Binding-site contacts:
Ligand atom C6 contacts residue SER171 of chain 1.Y at 3.4 Å.
Ligand atom C6 contacts residue ASN206 of chain 1.Y at 4.5 Å.
Ligand atom C7 contacts residue ASN206 of chain 1.Y at 3.8 Å.
Ligand atom C5 contacts residue GLU172 of chain 1.Y at 4.2 Å.
Ligand atom O6 contacts residue SER171 of chain 1.Y at 3.3 Å.
Ligand atom C4 contacts residue SER171 of chain 1.Y at 4.3 Å.
Ligand atom O6 contacts residue THR170 of chain 1.Y at 3.1 Å (h-bond).
Ligand atom C5 contacts residue SER171 of chain 1.Y at 4.0 Å.
Ligand atom N2 contacts residue ASN206 of chain 1.Y at 3.2 Å (h-bond).
Ligand atom O7 contacts residue ASN206 of chain 1.Y at 3.8 Å.
Ligand atom C6 contacts residue THR170 of chain 1.Y at 4.1 Å.
Ligand atom C6 contacts residue GLU172 of chain 1.Y at 4.2 Å.
Ligand atom O4 contacts residue SER171 of chain 1.Y at 3.4 Å (h-bond).
Ligand atom O6 contacts residue PHE202 of chain 1.Y at 4.2 Å.
Ligand atom C4 contacts residue ASN206 of chain 1.Y at 4.2 Å.
Ligand atom C1 contacts residue GLU172 of chain 1.Y at 3.9 Å.
Ligand atom O5 contacts residue ASN206 of chain 1.Y at 2.2 Å (h-bond).
Ligand atom C1 contacts residue ASN206 of chain 1.Y at 1.4 Å.
Ligand atom C3 contacts residue ASN206 of chain 1.Y at 3.9 Å.
Ligand atom O6 contacts residue ASN206 of chain 1.Y at 4.3 Å.
Ligand atom C7 contacts residue GLU172 of chain 1.Y at 4.3 Å.
Ligand atom C2 contacts residue ASN206 of chain 1.Y at 2.7 Å.
Ligand atom O7 contacts residue GLU172 of chain 1.Y at 3.3 Å (salt-bridge).
Ligand atom O6 contacts residue GLU172 of chain 1.Y at 3.9 Å.
Ligand atom C5 contacts residue ASN206 of chain 1.Y at 3.5 Å.

A small-molecule ligand and the protein it binds are described below.
Small molecule (SMILES): CC(=O)N[C@@H]1[C@@H](O)[C@H](O)[C@@H](CO)O[C@H]1O

Sequence of chain 1.Y:
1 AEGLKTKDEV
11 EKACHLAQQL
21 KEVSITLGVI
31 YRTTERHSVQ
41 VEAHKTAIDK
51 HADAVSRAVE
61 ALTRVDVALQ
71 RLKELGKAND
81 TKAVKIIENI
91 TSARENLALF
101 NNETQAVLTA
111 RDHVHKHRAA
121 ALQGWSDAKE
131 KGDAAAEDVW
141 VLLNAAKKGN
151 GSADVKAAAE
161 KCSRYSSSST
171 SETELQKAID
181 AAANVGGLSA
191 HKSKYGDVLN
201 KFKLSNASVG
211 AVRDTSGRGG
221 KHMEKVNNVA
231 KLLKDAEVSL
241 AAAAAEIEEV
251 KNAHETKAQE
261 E